Binding-site contacts:
Ligand atom C3 contacts residue ASN122 of chain 2.C at 3.6 Å.
Ligand atom O7 contacts residue ASN122 of chain 2.C at 4.3 Å.
Ligand atom O3 contacts residue LYS133 of chain 2.C at 4.3 Å.
Ligand atom N2 contacts residue NAG1 of chain 2.AA at 4.0 Å.
Ligand atom C2 contacts residue LYS133 of chain 2.C at 3.8 Å.
Ligand atom O5 contacts residue LYS131 of chain 2.C at 4.2 Å.
Ligand atom C8 contacts residue THR98 of chain 2.C at 4.5 Å.
Ligand atom O7 contacts residue SER120 of chain 2.C at 3.6 Å.
Ligand atom C2 contacts residue ASN122 of chain 2.C at 2.3 Å.
Ligand atom N2 contacts residue ASN122 of chain 2.C at 2.9 Å (h-bond).
Ligand atom N2 contacts residue LYS133 of chain 2.C at 3.4 Å (salt-bridge).
Ligand atom C7 contacts residue NAG1 of chain 2.AA at 4.0 Å.
Ligand atom O7 contacts residue LYS133 of chain 2.C at 4.4 Å.
Ligand atom C8 contacts residue ASN122 of chain 2.C at 3.3 Å.
Ligand atom C1 contacts residue LYS133 of chain 2.C at 3.8 Å.
Ligand atom C7 contacts residue GLN100 of chain 2.C at 4.0 Å.
Ligand atom C6 contacts residue LYS131 of chain 2.C at 4.1 Å.
Ligand atom O7 contacts residue NAG1 of chain 2.AA at 3.3 Å (h-bond).
Ligand atom O6 contacts residue ASN122 of chain 2.C at 4.4 Å.
Ligand atom C7 contacts residue ASN122 of chain 2.C at 3.3 Å.
Ligand atom C1 contacts residue ASN122 of chain 2.C at 1.4 Å.
Ligand atom C4 contacts residue ASN122 of chain 2.C at 4.0 Å.
Ligand atom O5 contacts residue ASN122 of chain 2.C at 2.2 Å (h-bond).
Ligand atom C8 contacts residue GLN100 of chain 2.C at 4.0 Å.
Ligand atom O6 contacts residue LYS131 of chain 2.C at 3.0 Å (salt-bridge).
Ligand atom C3 contacts residue LYS133 of chain 2.C at 3.5 Å.
Ligand atom O7 contacts residue GLN100 of chain 2.C at 3.5 Å.
Ligand atom C5 contacts residue ASN122 of chain 2.C at 3.5 Å.

This small molecule binds to this protein.
Small molecule (SMILES): CC(=O)N[C@H]1[C@H](O[C@H]2[C@H](O)[C@@H](NC(C)=O)CO[C@@H]2CO)O[C@H](CO)[C@@H](O[C@@H]2O[C@H](CO)[C@@H](O)[C@H](O)[C@@H]2O)[C@@H]1O

Sequence of chain 2.C:
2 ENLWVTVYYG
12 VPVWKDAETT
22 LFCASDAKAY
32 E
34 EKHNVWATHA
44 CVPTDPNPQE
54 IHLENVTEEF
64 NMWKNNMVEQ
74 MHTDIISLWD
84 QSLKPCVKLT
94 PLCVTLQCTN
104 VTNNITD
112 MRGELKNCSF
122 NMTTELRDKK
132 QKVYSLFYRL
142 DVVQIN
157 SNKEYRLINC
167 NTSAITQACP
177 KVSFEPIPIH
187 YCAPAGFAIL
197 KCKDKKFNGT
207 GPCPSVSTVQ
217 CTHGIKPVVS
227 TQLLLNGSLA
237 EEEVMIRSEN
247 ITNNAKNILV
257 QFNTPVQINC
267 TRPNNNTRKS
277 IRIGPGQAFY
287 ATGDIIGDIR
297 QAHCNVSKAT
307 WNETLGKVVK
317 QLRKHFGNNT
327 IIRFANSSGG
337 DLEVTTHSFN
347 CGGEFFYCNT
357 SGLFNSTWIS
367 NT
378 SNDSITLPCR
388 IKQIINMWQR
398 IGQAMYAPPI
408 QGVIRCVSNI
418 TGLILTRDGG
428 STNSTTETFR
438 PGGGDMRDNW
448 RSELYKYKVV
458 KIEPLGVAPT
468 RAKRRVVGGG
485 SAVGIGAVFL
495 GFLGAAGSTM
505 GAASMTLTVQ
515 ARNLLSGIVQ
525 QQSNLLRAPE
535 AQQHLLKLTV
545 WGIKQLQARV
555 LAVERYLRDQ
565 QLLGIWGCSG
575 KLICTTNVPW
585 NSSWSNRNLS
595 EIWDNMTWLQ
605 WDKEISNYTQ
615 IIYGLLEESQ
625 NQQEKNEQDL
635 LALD